Binding-site contacts:
Ligand atom C4 contacts residue TRP97 of chain 1.F at 4.1 Å (hydrophobic).
Ligand atom O7 contacts residue ASN269 of chain 1.F at 3.4 Å (h-bond).
Ligand atom C3 contacts residue TRP97 of chain 1.F at 2.7 Å (hydrophobic).
Ligand atom O3 contacts residue PRO95 of chain 1.F at 4.4 Å.
Ligand atom C1 contacts residue ASN269 of chain 1.F at 1.4 Å.
Ligand atom C2 contacts residue ASN269 of chain 1.F at 2.5 Å.
Ligand atom C1 contacts residue TRP97 of chain 1.F at 4.2 Å (hydrophobic).
Ligand atom C4 contacts residue ASN269 of chain 1.F at 3.7 Å.
Ligand atom C7 contacts residue ASN269 of chain 1.F at 3.5 Å.
Ligand atom C3 contacts residue ASN269 of chain 1.F at 3.1 Å.
Ligand atom C2 contacts residue TRP97 of chain 1.F at 3.1 Å (hydrophobic).
Ligand atom C8 contacts residue TRP97 of chain 1.F at 4.0 Å (hydrophobic).
Ligand atom C8 contacts residue PRO99 of chain 1.F at 3.9 Å (hydrophobic).
Ligand atom C5 contacts residue ASN269 of chain 1.F at 3.0 Å.
Ligand atom O3 contacts residue ASN269 of chain 1.F at 4.4 Å.
Ligand atom O4 contacts residue TRP97 of chain 1.F at 3.8 Å.
Ligand atom O3 contacts residue TRP97 of chain 1.F at 2.5 Å (h-bond).
Ligand atom O7 contacts residue TRP97 of chain 1.F at 3.8 Å.
Ligand atom N2 contacts residue ASN269 of chain 1.F at 2.8 Å (h-bond).
Ligand atom O5 contacts residue ASN269 of chain 1.F at 2.4 Å (h-bond).
Ligand atom C6 contacts residue ASN269 of chain 1.F at 4.3 Å.
Ligand atom C7 contacts residue TRP97 of chain 1.F at 3.3 Å (hydrophobic).
Ligand atom N2 contacts residue TRP97 of chain 1.F at 2.4 Å (h-bond).

A protein and the small-molecule ligand that binds it are described below.
Small molecule (SMILES): CC(=O)N[C@@H]1[C@@H](O)[C@H](O)[C@@H](CO)O[C@H]1O

Sequence of chain 1.F:
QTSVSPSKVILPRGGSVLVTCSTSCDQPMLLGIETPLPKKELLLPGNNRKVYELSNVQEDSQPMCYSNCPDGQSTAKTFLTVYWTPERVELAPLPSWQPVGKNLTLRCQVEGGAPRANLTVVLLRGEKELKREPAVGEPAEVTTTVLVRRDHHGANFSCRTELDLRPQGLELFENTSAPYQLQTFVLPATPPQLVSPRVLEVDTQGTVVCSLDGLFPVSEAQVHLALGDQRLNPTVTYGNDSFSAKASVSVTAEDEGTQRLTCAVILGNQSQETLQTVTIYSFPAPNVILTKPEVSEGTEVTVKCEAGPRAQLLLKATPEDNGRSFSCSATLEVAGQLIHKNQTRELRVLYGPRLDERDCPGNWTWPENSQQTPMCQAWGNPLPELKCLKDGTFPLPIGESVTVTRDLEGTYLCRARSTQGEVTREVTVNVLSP